Binding-site contacts:
Ligand atom O2P contacts residue GLY175 of chain 1.H at 3.8 Å.
Ligand atom O2 contacts residue ILE174 of chain 1.H at 3.6 Å.
Ligand atom O4P contacts residue SER214 of chain 1.H at 3.4 Å (h-bond).
Ligand atom O2 contacts residue HIS97 of chain 1.H at 2.9 Å (h-bond).
Ligand atom P contacts residue GLY236 of chain 1.H at 3.9 Å.
Ligand atom O1 contacts residue GLU169 of chain 1.H at 2.6 Å (salt-bridge).
Ligand atom C2 contacts residue GLY235 of chain 1.H at 3.4 Å.
Ligand atom O4P contacts residue ALA173 of chain 1.H at 3.6 Å.
Ligand atom O2 contacts residue ASN9 of chain 1.H at 4.2 Å.
Ligand atom O2 contacts residue LYS11 of chain 1.H at 2.8 Å (salt-bridge).
Ligand atom C1 contacts residue LYS11 of chain 1.H at 3.8 Å.
Ligand atom O3P contacts residue GLY212 of chain 1.H at 4.2 Å.
Ligand atom O3P contacts residue GLY235 of chain 1.H at 2.8 Å (h-bond).
Ligand atom P contacts residue GLY235 of chain 1.H at 3.6 Å.
Ligand atom O1 contacts residue LEU233 of chain 1.H at 3.3 Å.
Ligand atom O3P contacts residue GLY213 of chain 1.H at 3.6 Å.
Ligand atom C2 contacts residue VAL234 of chain 1.H at 4.1 Å (hydrophobic).
Ligand atom C1 contacts residue GLU169 of chain 1.H at 3.3 Å.
Ligand atom O1P contacts residue GLY175 of chain 1.H at 4.0 Å.
Ligand atom O2P contacts residue GLY235 of chain 1.H at 3.4 Å.
Ligand atom C2 contacts residue GLY212 of chain 1.H at 4.1 Å.
Ligand atom O1 contacts residue ASN9 of chain 1.H at 4.1 Å.
Ligand atom O4P contacts residue GLY213 of chain 1.H at 2.8 Å (h-bond).
Ligand atom O1P contacts residue GLY235 of chain 1.H at 3.7 Å.
Ligand atom P contacts residue GLY175 of chain 1.H at 3.7 Å.
Ligand atom O1P contacts residue LYS11 of chain 1.H at 3.7 Å.
Ligand atom O4P contacts residue GLY175 of chain 1.H at 2.6 Å (h-bond).
Ligand atom O1P contacts residue ILE174 of chain 1.H at 3.7 Å.
Ligand atom C2 contacts residue LEU233 of chain 1.H at 3.9 Å (hydrophobic).
Ligand atom O4P contacts residue ILE174 of chain 1.H at 3.6 Å.
Ligand atom C1 contacts residue HIS97 of chain 1.H at 3.5 Å.
Ligand atom C2 contacts residue GLY213 of chain 1.H at 4.0 Å.
Ligand atom C2 contacts residue GLU169 of chain 1.H at 3.7 Å.
Ligand atom O3P contacts residue GLY236 of chain 1.H at 3.8 Å.
Ligand atom O2 contacts residue GLU169 of chain 1.H at 4.1 Å.
Ligand atom O2P contacts residue GLY236 of chain 1.H at 2.9 Å (h-bond).
Ligand atom O1 contacts residue HIS97 of chain 1.H at 3.5 Å (h-bond).
Ligand atom O3P contacts residue VAL234 of chain 1.H at 3.8 Å.
Ligand atom O1P contacts residue GLY213 of chain 1.H at 3.9 Å.
Ligand atom P contacts residue GLY213 of chain 1.H at 3.6 Å.

Sequence of chain 1.H:
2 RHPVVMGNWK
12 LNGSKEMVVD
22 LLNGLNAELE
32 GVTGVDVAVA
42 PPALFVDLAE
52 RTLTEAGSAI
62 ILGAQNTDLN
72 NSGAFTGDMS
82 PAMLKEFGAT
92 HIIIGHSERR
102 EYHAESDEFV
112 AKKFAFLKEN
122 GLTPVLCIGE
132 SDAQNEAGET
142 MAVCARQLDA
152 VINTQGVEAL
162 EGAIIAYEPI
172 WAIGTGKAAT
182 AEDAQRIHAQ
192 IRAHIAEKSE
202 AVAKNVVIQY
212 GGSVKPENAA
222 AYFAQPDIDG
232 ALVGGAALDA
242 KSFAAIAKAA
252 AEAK

A small-molecule ligand and the protein it binds are described below.
Small molecule (SMILES): O=C(O)COP(=O)(O)O